Sequence of chain 18.A:
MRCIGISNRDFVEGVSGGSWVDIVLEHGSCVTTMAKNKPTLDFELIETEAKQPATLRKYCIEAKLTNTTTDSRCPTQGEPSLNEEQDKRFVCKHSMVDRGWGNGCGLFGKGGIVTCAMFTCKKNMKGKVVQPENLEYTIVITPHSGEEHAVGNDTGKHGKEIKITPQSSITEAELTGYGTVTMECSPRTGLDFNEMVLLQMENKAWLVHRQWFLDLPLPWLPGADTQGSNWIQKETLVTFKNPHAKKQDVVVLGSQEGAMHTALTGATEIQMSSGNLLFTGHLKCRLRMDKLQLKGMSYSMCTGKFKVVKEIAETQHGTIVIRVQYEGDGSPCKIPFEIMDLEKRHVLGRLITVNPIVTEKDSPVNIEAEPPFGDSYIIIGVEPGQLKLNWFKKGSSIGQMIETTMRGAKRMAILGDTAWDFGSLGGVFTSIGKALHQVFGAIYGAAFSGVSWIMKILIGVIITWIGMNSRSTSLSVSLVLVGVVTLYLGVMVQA

The protein below binds the small molecule below.
Small molecule (SMILES): CC(=O)N[C@H]1[C@H](O[C@H]2[C@H](O)[C@@H](NC(C)=O)CO[C@@H]2CO)O[C@H](CO)[C@@H](O)[C@@H]1O

Sequence of chain 52.A:
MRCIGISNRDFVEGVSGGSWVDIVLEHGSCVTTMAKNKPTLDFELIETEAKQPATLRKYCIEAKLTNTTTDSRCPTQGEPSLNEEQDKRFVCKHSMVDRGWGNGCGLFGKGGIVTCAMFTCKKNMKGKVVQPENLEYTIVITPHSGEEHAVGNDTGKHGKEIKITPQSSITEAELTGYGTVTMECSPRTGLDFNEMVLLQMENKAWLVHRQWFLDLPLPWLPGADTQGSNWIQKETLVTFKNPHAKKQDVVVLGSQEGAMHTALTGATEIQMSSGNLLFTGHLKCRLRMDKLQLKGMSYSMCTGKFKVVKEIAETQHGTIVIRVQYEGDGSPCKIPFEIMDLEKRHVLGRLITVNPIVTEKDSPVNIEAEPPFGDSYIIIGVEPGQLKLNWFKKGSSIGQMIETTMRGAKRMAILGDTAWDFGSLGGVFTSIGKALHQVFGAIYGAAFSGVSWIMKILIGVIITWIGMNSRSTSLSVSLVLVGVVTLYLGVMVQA

Binding-site contacts:
Ligand atom O5 contacts residue HIS158 of chain 52.A at 3.2 Å.
Ligand atom C3 contacts residue ASN153 of chain 52.A at 3.9 Å.
Ligand atom C8 contacts residue ASN153 of chain 52.A at 4.5 Å.
Ligand atom O6 contacts residue HIS158 of chain 52.A at 3.5 Å.
Ligand atom C5 contacts residue ASN153 of chain 52.A at 3.6 Å.
Ligand atom C1 contacts residue THR155 of chain 52.A at 3.9 Å.
Ligand atom C5 contacts residue HIS158 of chain 52.A at 4.0 Å.
Ligand atom O6 contacts residue HIS149 of chain 52.A at 3.5 Å.
Ligand atom O3 contacts residue HIS149 of chain 52.A at 4.2 Å.
Ligand atom C1 contacts residue HIS149 of chain 52.A at 3.6 Å.
Ligand atom C6 contacts residue HIS158 of chain 52.A at 3.6 Å.
Ligand atom C1 contacts residue HIS158 of chain 52.A at 4.2 Å.
Ligand atom O5 contacts residue ASN153 of chain 52.A at 2.3 Å (h-bond).
Ligand atom C5 contacts residue HIS149 of chain 52.A at 4.2 Å.
Ligand atom C4 contacts residue HIS149 of chain 52.A at 3.7 Å.
Ligand atom C8 contacts residue GLY102 of chain 18.A at 3.5 Å.
Ligand atom C2 contacts residue ASN153 of chain 52.A at 2.5 Å.
Ligand atom C7 contacts residue ASN153 of chain 52.A at 4.1 Å.
Ligand atom C1 contacts residue ASN153 of chain 52.A at 1.4 Å.
Ligand atom C7 contacts residue HIS149 of chain 52.A at 4.3 Å.
Ligand atom C2 contacts residue HIS149 of chain 52.A at 3.4 Å.
Ligand atom O5 contacts residue GLY156 of chain 52.A at 4.1 Å.
Ligand atom C5 contacts residue GLY156 of chain 52.A at 4.1 Å.
Ligand atom N2 contacts residue ASN153 of chain 52.A at 3.1 Å (h-bond).
Ligand atom N2 contacts residue HIS149 of chain 52.A at 4.2 Å.
Ligand atom O5 contacts residue THR155 of chain 52.A at 3.9 Å.
Ligand atom C4 contacts residue ASN153 of chain 52.A at 4.2 Å.
Ligand atom C6 contacts residue GLY156 of chain 52.A at 3.8 Å.
Ligand atom O7 contacts residue HIS149 of chain 52.A at 3.3 Å.
Ligand atom C3 contacts residue HIS149 of chain 52.A at 4.3 Å.
Ligand atom O5 contacts residue HIS149 of chain 52.A at 3.6 Å (h-bond).